Sequence of chain 1.A:
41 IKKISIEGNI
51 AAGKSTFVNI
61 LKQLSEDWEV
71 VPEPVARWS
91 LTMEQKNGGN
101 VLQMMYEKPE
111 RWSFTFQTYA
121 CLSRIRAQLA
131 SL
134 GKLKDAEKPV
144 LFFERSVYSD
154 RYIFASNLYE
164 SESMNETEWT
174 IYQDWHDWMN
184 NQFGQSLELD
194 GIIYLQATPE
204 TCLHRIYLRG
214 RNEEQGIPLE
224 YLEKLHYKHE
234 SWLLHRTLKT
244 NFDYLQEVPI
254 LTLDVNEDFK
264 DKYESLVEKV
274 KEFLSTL

The small molecule below binds the protein below.
Small molecule (SMILES): CCCc1sc(-c2ccc(OC)c(O)c2)nc1CSc1nc(N)cc(N)n1

Binding-site contacts:
Ligand atom N3 contacts residue PHE157 of chain 1.A at 3.2 Å.
Ligand atom NAC contacts residue GLU73 of chain 1.A at 3.1 Å (salt-bridge).
Ligand atom C4 contacts residue PHE157 of chain 1.A at 3.7 Å (hydrophobic).
Ligand atom OAP contacts residue PRO109 of chain 1.A at 3.7 Å.
Ligand atom CAI contacts residue TYR224 of chain 1.A at 3.5 Å (hydrophobic).
Ligand atom CAV contacts residue MET105 of chain 1.A at 4.0 Å (hydrophobic).
Ligand atom C4 contacts residue GLN117 of chain 1.A at 3.4 Å.
Ligand atom CAV contacts residue TYR224 of chain 1.A at 3.9 Å (hydrophobic).
Ligand atom CAB contacts residue PRO109 of chain 1.A at 3.6 Å (hydrophobic).
Ligand atom NAD contacts residue ASP153 of chain 1.A at 3.4 Å (salt-bridge).
Ligand atom SAQ contacts residue GLN117 of chain 1.A at 3.7 Å.
Ligand atom C6 contacts residue PHE157 of chain 1.A at 3.9 Å (hydrophobic).
Ligand atom CAA contacts residue ILE50 of chain 1.A at 3.8 Å (hydrophobic).
Ligand atom C5 contacts residue PHE157 of chain 1.A at 3.7 Å (hydrophobic).
Ligand atom OAE contacts residue PRO109 of chain 1.A at 4.0 Å.
Ligand atom N3 contacts residue GLN117 of chain 1.A at 2.7 Å (h-bond).
Ligand atom CAB contacts residue TYR106 of chain 1.A at 3.4 Å (hydrophobic).
Ligand atom CAF contacts residue TYR106 of chain 1.A at 3.5 Å (hydrophobic).
Ligand atom C2 contacts residue PHE157 of chain 1.A at 3.3 Å (hydrophobic).
Ligand atom NAC contacts residue ARG148 of chain 1.A at 3.2 Å (salt-bridge).
Ligand atom C6 contacts residue GLU73 of chain 1.A at 3.9 Å.
Ligand atom CAJ contacts residue TYR106 of chain 1.A at 3.7 Å (hydrophobic).
Ligand atom NAD contacts residue GLN117 of chain 1.A at 2.7 Å (h-bond).
Ligand atom CAF contacts residue MET105 of chain 1.A at 3.9 Å (hydrophobic).
Ligand atom CAL contacts residue PHE157 of chain 1.A at 3.9 Å (hydrophobic).
Ligand atom C5 contacts residue GLU73 of chain 1.A at 3.8 Å.
Ligand atom NAO contacts residue TYR224 of chain 1.A at 2.4 Å (h-bond).
Ligand atom NAC contacts residue VAL75 of chain 1.A at 3.6 Å.
Ligand atom SAQ contacts residue PHE157 of chain 1.A at 3.6 Å.
Ligand atom C5 contacts residue VAL75 of chain 1.A at 3.8 Å (hydrophobic).
Ligand atom CAY contacts residue TYR224 of chain 1.A at 3.0 Å (hydrophobic).
Ligand atom CAG contacts residue TYR106 of chain 1.A at 3.8 Å (hydrophobic).
Ligand atom SAQ contacts residue TYR224 of chain 1.A at 3.7 Å.
Ligand atom CBA contacts residue TYR224 of chain 1.A at 3.5 Å (hydrophobic).
Ligand atom CAL contacts residue TYR224 of chain 1.A at 3.0 Å (hydrophobic).
Ligand atom C2 contacts residue GLN117 of chain 1.A at 3.5 Å.
Ligand atom CAI contacts residue MET105 of chain 1.A at 3.7 Å (hydrophobic).
Ligand atom CAG contacts residue MET105 of chain 1.A at 3.8 Å (hydrophobic).
Ligand atom N1 contacts residue PHE157 of chain 1.A at 3.6 Å.
Ligand atom CAK contacts residue LEU102 of chain 1.A at 3.8 Å (hydrophobic).